Sequence of chain 1.M:
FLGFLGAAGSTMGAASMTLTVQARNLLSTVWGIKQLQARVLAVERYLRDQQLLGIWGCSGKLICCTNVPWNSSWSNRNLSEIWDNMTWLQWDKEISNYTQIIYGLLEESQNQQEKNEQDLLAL

This small molecule binds to this protein.
Small molecule (SMILES): CC(=O)N[C@@H]1[C@@H](O)[C@H](O)[C@@H](CO)O[C@H]1O

Binding-site contacts:
Ligand atom C3 contacts residue ASN107 of chain 1.M at 3.8 Å.
Ligand atom O5 contacts residue GLU110 of chain 1.M at 3.4 Å (salt-bridge).
Ligand atom C4 contacts residue ASN107 of chain 1.M at 4.3 Å.
Ligand atom C1 contacts residue ASN107 of chain 1.M at 1.4 Å.
Ligand atom O5 contacts residue ASN107 of chain 1.M at 2.4 Å (h-bond).
Ligand atom O7 contacts residue ASN107 of chain 1.M at 3.4 Å (h-bond).
Ligand atom C5 contacts residue GLU110 of chain 1.M at 3.4 Å.
Ligand atom C5 contacts residue ASN107 of chain 1.M at 3.7 Å.
Ligand atom C6 contacts residue GLU110 of chain 1.M at 3.5 Å.
Ligand atom N2 contacts residue ASN107 of chain 1.M at 2.9 Å (h-bond).
Ligand atom N2 contacts residue SER109 of chain 1.M at 4.0 Å.
Ligand atom C2 contacts residue ASN107 of chain 1.M at 2.5 Å.
Ligand atom C8 contacts residue SER109 of chain 1.M at 4.4 Å.
Ligand atom C1 contacts residue GLU110 of chain 1.M at 3.9 Å.
Ligand atom C7 contacts residue ASN107 of chain 1.M at 3.3 Å.
Ligand atom C8 contacts residue ASN107 of chain 1.M at 4.3 Å.